Sequence of chain 1.CA:
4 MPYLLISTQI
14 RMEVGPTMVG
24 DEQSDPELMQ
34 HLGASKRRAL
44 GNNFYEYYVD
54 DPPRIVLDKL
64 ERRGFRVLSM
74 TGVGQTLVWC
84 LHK

Binding-site contacts:
Ligand atom CB contacts residue GLN78 of chain 1.BA at 3.5 Å.
Ligand atom CE2 contacts residue GLN78 of chain 1.BA at 3.6 Å.
Ligand atom O contacts residue GLN78 of chain 1.BA at 3.1 Å (h-bond).
Ligand atom CE1 contacts residue MET15 of chain 1.BA at 3.7 Å (hydrophobic).
Ligand atom CA contacts residue ILE13 of chain 1.BA at 3.6 Å (hydrophobic).
Ligand atom N contacts residue GLU195 of chain 1.I at 2.9 Å (salt-bridge).
Ligand atom CE2 contacts residue ARG14 of chain 1.BA at 3.9 Å.
Ligand atom OXT contacts residue THR79 of chain 1.CA at 2.7 Å (h-bond).
Ligand atom C contacts residue THR79 of chain 1.CA at 3.6 Å.
Ligand atom CG contacts residue ILE13 of chain 1.BA at 3.3 Å (hydrophobic).
Ligand atom CE1 contacts residue ILE13 of chain 1.BA at 3.9 Å (hydrophobic).
Ligand atom CD1 contacts residue ILE13 of chain 1.BA at 3.5 Å (hydrophobic).
Ligand atom CA contacts residue THR79 of chain 1.CA at 3.6 Å.
Ligand atom C contacts residue GLN78 of chain 1.BA at 3.8 Å.
Ligand atom CZ contacts residue ARG14 of chain 1.BA at 3.7 Å.
Ligand atom CA contacts residue GLN78 of chain 1.BA at 3.6 Å.
Ligand atom N contacts residue ILE13 of chain 1.BA at 2.8 Å (h-bond).
Ligand atom CG contacts residue VAL76 of chain 1.CA at 3.7 Å (hydrophobic).
Ligand atom O contacts residue PRO197 of chain 1.I at 3.5 Å.
Ligand atom CD2 contacts residue VAL76 of chain 1.CA at 3.5 Å (hydrophobic).
Ligand atom O contacts residue GLY77 of chain 1.CA at 3.9 Å.
Ligand atom CE1 contacts residue VAL76 of chain 1.CA at 3.9 Å (hydrophobic).
Ligand atom CZ contacts residue MET15 of chain 1.BA at 3.6 Å (hydrophobic).
Ligand atom CD2 contacts residue GLN78 of chain 1.BA at 3.5 Å.
Ligand atom C contacts residue GLN78 of chain 1.CA at 3.7 Å.
Ligand atom CE2 contacts residue GLN12 of chain 1.BA at 3.8 Å.
Ligand atom CB contacts residue ILE13 of chain 1.BA at 3.9 Å (hydrophobic).
Ligand atom CD1 contacts residue VAL76 of chain 1.CA at 3.6 Å (hydrophobic).
Ligand atom CZ contacts residue LEU80 of chain 1.BA at 3.9 Å (hydrophobic).
Ligand atom CB contacts residue VAL76 of chain 1.CA at 3.4 Å (hydrophobic).
Ligand atom OXT contacts residue GLN78 of chain 1.CA at 2.9 Å (h-bond).
Ligand atom OXT contacts residue GLY77 of chain 1.CA at 3.8 Å.
Ligand atom OXT contacts residue VAL76 of chain 1.CA at 3.5 Å (h-bond).
Ligand atom N contacts residue GLN78 of chain 1.BA at 2.9 Å (h-bond).
Ligand atom O contacts residue GLU195 of chain 1.I at 3.8 Å.
Ligand atom CE2 contacts residue ILE13 of chain 1.BA at 3.4 Å (hydrophobic).
Ligand atom C contacts residue GLY77 of chain 1.CA at 3.9 Å.
Ligand atom CD2 contacts residue ILE13 of chain 1.BA at 3.5 Å (hydrophobic).
Ligand atom CZ contacts residue ILE13 of chain 1.BA at 3.9 Å (hydrophobic).
Ligand atom C contacts residue VAL76 of chain 1.CA at 3.9 Å (hydrophobic).

Sequence of chain 1.BA:
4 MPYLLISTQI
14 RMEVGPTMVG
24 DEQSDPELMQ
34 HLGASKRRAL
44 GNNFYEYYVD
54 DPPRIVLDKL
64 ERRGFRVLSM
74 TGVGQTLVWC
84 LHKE

The small molecule below binds the protein below.
Small molecule (SMILES): N[C@@H](Cc1ccccc1)C(=O)O

Sequence of chain 1.I:
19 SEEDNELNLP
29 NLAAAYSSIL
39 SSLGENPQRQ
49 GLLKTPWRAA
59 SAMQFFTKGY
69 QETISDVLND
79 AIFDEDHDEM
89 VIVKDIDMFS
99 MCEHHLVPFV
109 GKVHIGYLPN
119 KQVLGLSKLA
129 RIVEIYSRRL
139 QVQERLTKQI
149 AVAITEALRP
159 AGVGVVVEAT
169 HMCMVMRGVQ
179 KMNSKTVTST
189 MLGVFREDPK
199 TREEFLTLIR